Binding-site contacts:
Ligand atom O6 contacts residue GLU1 of chain 1.E at 3.9 Å.
Ligand atom O2 contacts residue GLU10 of chain 1.E at 2.9 Å (salt-bridge).
Ligand atom O5 contacts residue ASN13 of chain 1.E at 2.3 Å (h-bond).
Ligand atom C1 contacts residue ASN13 of chain 1.E at 1.4 Å.
Ligand atom O5 contacts residue THR15 of chain 1.E at 4.3 Å.
Ligand atom C3 contacts residue THR15 of chain 1.E at 4.4 Å.
Ligand atom C5 contacts residue THR15 of chain 1.E at 4.1 Å.
Ligand atom O5 contacts residue GLU1 of chain 1.E at 4.0 Å.
Ligand atom C1 contacts residue THR15 of chain 1.E at 4.0 Å.
Ligand atom C2 contacts residue ASN13 of chain 1.E at 2.3 Å.
Ligand atom C2 contacts residue GLU10 of chain 1.E at 3.6 Å.
Ligand atom C4 contacts residue ASN13 of chain 1.E at 4.1 Å.
Ligand atom C3 contacts residue ASN13 of chain 1.E at 3.7 Å.
Ligand atom C1 contacts residue GLU10 of chain 1.E at 4.0 Å.
Ligand atom C5 contacts residue ASN13 of chain 1.E at 3.6 Å.
Ligand atom O2 contacts residue ASN13 of chain 1.E at 2.8 Å (h-bond).

A protein and the small-molecule ligand that binds it are described below.
Small molecule (SMILES): OC[C@H]1O[C@@H](O)[C@H](O)[C@@H](O)[C@@H]1O

Sequence of chain 1.E:
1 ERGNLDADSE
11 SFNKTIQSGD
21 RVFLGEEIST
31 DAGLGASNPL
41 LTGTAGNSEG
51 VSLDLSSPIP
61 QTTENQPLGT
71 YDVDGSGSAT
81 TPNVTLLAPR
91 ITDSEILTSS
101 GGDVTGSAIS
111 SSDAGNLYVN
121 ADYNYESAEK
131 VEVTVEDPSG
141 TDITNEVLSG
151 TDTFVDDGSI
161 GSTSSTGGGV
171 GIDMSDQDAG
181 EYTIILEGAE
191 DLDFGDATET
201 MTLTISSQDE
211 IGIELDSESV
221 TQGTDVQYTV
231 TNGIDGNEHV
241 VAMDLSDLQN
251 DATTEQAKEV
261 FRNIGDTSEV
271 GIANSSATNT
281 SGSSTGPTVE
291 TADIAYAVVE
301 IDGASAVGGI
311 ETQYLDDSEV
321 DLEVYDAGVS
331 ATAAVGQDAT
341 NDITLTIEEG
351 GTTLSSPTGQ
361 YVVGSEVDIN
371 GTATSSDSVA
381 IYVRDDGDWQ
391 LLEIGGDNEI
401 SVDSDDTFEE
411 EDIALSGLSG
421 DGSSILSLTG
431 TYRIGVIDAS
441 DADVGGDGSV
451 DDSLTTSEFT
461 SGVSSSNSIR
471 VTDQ